Binding-site contacts:
Ligand atom O4 contacts residue SER388 of chain 1.F at 3.2 Å.
Ligand atom O7 contacts residue GLU68 of chain 1.B at 3.4 Å (salt-bridge).
Ligand atom C contacts residue ASN131 of chain 1.B at 3.2 Å.
Ligand atom O2 contacts residue MG1 of chain 1.R at 2.4 Å.
Ligand atom O1P contacts residue THR73 of chain 1.B at 2.9 Å (h-bond).
Ligand atom C3 contacts residue KCX211 of chain 1.F at 3.2 Å.
Ligand atom O1P contacts residue GLY413 of chain 1.F at 3.4 Å.
Ligand atom O3P contacts residue GLY390 of chain 1.F at 2.9 Å (h-bond).
Ligand atom O4 contacts residue GLY389 of chain 1.F at 2.9 Å.
Ligand atom C4 contacts residue ASN131 of chain 1.B at 3.6 Å.
Ligand atom O3 contacts residue HIS307 of chain 1.F at 3.1 Å (h-bond).
Ligand atom O4P contacts residue ARG308 of chain 1.F at 3.2 Å (salt-bridge).
Ligand atom O2P contacts residue GLY414 of chain 1.F at 3.6 Å (h-bond).
Ligand atom C contacts residue MG1 of chain 1.R at 2.9 Å.
Ligand atom C3 contacts residue SER388 of chain 1.F at 3.5 Å.
Ligand atom O6 contacts residue LYS188 of chain 1.F at 3.3 Å (salt-bridge).
Ligand atom O6P contacts residue ARG308 of chain 1.F at 2.9 Å (salt-bridge).
Ligand atom O2P contacts residue ALA412 of chain 1.F at 3.5 Å.
Ligand atom C2 contacts residue MG1 of chain 1.R at 3.0 Å.
Ligand atom O7 contacts residue ASN131 of chain 1.B at 3.2 Å (h-bond).
Ligand atom O2 contacts residue ILE184 of chain 1.F at 3.3 Å.
Ligand atom O4P contacts residue SER388 of chain 1.F at 3.6 Å (h-bond).
Ligand atom O6 contacts residue GLU214 of chain 1.F at 3.2 Å (salt-bridge).
Ligand atom C3 contacts residue MG1 of chain 1.R at 3.3 Å.
Ligand atom O3 contacts residue MG1 of chain 1.R at 2.5 Å.
Ligand atom O3 contacts residue GLU214 of chain 1.F at 2.9 Å (salt-bridge).
Ligand atom O2P contacts residue GLY413 of chain 1.F at 2.6 Å (h-bond).
Ligand atom O7 contacts residue LYS349 of chain 1.F at 3.1 Å (salt-bridge).
Ligand atom O1P contacts residue GLY414 of chain 1.F at 2.8 Å (h-bond).
Ligand atom O1P contacts residue LYS186 of chain 1.F at 3.2 Å.
Ligand atom O2 contacts residue KCX211 of chain 1.F at 3.4 Å (h-bond).
Ligand atom O3P contacts residue LYS349 of chain 1.F at 3.0 Å (salt-bridge).
Ligand atom O5P contacts residue SER388 of chain 1.F at 3.1 Å (h-bond).
Ligand atom O1 contacts residue LYS186 of chain 1.F at 3.5 Å (salt-bridge).
Ligand atom O6 contacts residue ASP213 of chain 1.F at 3.5 Å (salt-bridge).
Ligand atom O6 contacts residue MG1 of chain 1.R at 2.2 Å.
Ligand atom O6 contacts residue ASN131 of chain 1.B at 3.0 Å (h-bond).
Ligand atom O3 contacts residue KCX211 of chain 1.F at 2.6 Å (h-bond).
Ligand atom O5P contacts residue HIS341 of chain 1.F at 2.7 Å (h-bond).
Ligand atom O2 contacts residue LYS186 of chain 1.F at 3.5 Å (salt-bridge).

Sequence of chain 1.F:
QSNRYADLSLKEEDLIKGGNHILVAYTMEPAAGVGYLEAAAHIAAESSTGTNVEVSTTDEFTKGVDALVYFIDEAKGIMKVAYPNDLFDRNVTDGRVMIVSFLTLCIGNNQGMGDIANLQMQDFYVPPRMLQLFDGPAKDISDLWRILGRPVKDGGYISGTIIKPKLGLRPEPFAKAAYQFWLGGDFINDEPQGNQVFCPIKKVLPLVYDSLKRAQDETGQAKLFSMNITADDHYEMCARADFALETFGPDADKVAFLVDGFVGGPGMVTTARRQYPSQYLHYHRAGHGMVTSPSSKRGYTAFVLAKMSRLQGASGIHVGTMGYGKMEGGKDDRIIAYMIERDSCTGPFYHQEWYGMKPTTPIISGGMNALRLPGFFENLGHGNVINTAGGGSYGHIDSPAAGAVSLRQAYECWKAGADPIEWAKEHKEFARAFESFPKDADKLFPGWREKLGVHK

Sequence of chain 1.B:
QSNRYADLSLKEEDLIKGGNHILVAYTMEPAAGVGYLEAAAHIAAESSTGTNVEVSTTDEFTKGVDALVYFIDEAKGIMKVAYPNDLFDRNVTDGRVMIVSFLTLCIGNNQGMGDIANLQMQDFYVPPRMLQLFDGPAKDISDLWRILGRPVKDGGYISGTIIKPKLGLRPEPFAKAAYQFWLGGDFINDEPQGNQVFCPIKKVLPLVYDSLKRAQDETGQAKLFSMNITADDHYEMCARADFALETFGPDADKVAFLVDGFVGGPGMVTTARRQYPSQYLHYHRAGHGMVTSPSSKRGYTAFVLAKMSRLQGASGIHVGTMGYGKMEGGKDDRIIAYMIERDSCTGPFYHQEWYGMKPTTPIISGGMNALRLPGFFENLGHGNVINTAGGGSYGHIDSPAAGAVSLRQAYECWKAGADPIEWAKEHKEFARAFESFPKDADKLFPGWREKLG

This protein binds this small molecule.
Small molecule (SMILES): O=C(O)[C@@](O)(COP(=O)(O)O)[C@H](O)[C@H](O)COP(=O)(O)O